Sequence of chain 12.F:
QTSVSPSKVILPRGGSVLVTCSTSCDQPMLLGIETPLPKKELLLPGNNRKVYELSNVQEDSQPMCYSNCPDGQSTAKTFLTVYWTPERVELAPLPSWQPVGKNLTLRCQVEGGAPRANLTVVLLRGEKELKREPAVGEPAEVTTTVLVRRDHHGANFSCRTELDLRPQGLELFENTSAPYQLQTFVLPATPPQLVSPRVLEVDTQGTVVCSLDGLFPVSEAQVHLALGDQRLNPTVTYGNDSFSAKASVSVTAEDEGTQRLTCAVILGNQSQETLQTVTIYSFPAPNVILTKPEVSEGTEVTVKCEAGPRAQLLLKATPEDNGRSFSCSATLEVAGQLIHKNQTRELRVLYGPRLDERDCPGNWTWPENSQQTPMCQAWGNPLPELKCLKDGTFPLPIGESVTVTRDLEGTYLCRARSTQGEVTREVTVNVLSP

The protein below binds the small molecule below.
Small molecule (SMILES): CC(=O)N[C@@H]1[C@@H](O)[C@H](O)[C@@H](CO)O[C@H]1O

Binding-site contacts:
Ligand atom C8 contacts residue ASP164 of chain 12.F at 4.5 Å.
Ligand atom O5 contacts residue ALA117 of chain 12.F at 3.5 Å (h-bond).
Ligand atom N2 contacts residue ASN118 of chain 12.F at 3.6 Å.
Ligand atom C1 contacts residue PRO167 of chain 12.F at 4.4 Å (hydrophobic).
Ligand atom C4 contacts residue ALA117 of chain 12.F at 4.2 Å (hydrophobic).
Ligand atom C8 contacts residue PRO167 of chain 12.F at 3.7 Å (hydrophobic).
Ligand atom C1 contacts residue GLN168 of chain 12.F at 4.0 Å.
Ligand atom C6 contacts residue ALA117 of chain 12.F at 3.6 Å (hydrophobic).
Ligand atom C1 contacts residue ASN118 of chain 12.F at 1.6 Å.
Ligand atom O5 contacts residue ASN118 of chain 12.F at 1.8 Å (h-bond).
Ligand atom C7 contacts residue ASN118 of chain 12.F at 3.9 Å.
Ligand atom C2 contacts residue ALA117 of chain 12.F at 4.0 Å (hydrophobic).
Ligand atom C2 contacts residue ASN118 of chain 12.F at 2.7 Å.
Ligand atom O6 contacts residue ALA117 of chain 12.F at 2.3 Å.
Ligand atom C1 contacts residue ALA117 of chain 12.F at 3.9 Å (hydrophobic).
Ligand atom C6 contacts residue ASN118 of chain 12.F at 4.0 Å.
Ligand atom C5 contacts residue ASN118 of chain 12.F at 3.2 Å.
Ligand atom C3 contacts residue ASN118 of chain 12.F at 3.8 Å.
Ligand atom O7 contacts residue ALA117 of chain 12.F at 4.5 Å.
Ligand atom O7 contacts residue ASN118 of chain 12.F at 3.5 Å (h-bond).
Ligand atom O5 contacts residue GLN168 of chain 12.F at 4.0 Å.
Ligand atom C7 contacts residue PRO167 of chain 12.F at 3.9 Å (hydrophobic).
Ligand atom N2 contacts residue PRO167 of chain 12.F at 4.0 Å.
Ligand atom C4 contacts residue ASN118 of chain 12.F at 3.8 Å.
Ligand atom C5 contacts residue GLN168 of chain 12.F at 4.5 Å.
Ligand atom C5 contacts residue ALA117 of chain 12.F at 4.2 Å (hydrophobic).
Ligand atom O6 contacts residue ASN118 of chain 12.F at 4.0 Å.